Binding-site contacts:
Ligand atom O3P contacts residue GLY174 of chain 1.A at 3.9 Å.
Ligand atom C1 contacts residue G3P1 of chain 1.B at 0.5 Å.
Ligand atom O4P contacts residue ALA172 of chain 1.A at 3.4 Å (h-bond).
Ligand atom C3 contacts residue HIS96 of chain 1.A at 3.7 Å.
Ligand atom O2P contacts residue GLY236 of chain 1.A at 3.6 Å.
Ligand atom O2P contacts residue VAL234 of chain 1.A at 3.9 Å.
Ligand atom C3 contacts residue GLU168 of chain 1.A at 1.7 Å.
Ligand atom O3P contacts residue GLY236 of chain 1.A at 2.8 Å (h-bond).
Ligand atom O3P contacts residue GLY235 of chain 1.A at 3.5 Å.
Ligand atom C3 contacts residue LEU233 of chain 1.A at 3.4 Å (hydrophobic).
Ligand atom C2 contacts residue HIS96 of chain 1.A at 3.5 Å.
Ligand atom C1 contacts residue GLU168 of chain 1.A at 2.7 Å.
Ligand atom C1 contacts residue GLY235 of chain 1.A at 3.5 Å.
Ligand atom P contacts residue G3P1 of chain 1.B at 0.2 Å.
Ligand atom P contacts residue GLY235 of chain 1.A at 3.6 Å.
Ligand atom O4P contacts residue ILE173 of chain 1.A at 3.5 Å.
Ligand atom O2P contacts residue G3P1 of chain 1.B at 0.1 Å (h-bond).
Ligand atom O4P contacts residue G3P1 of chain 1.B at 0.3 Å (h-bond).
Ligand atom P contacts residue GLY236 of chain 1.A at 3.8 Å.
Ligand atom O1P contacts residue GLY235 of chain 1.A at 3.4 Å (h-bond).
Ligand atom O3 contacts residue G3P1 of chain 1.B at 1.1 Å.
Ligand atom C2 contacts residue GLU168 of chain 1.A at 1.9 Å.
Ligand atom O4P contacts residue GLY174 of chain 1.A at 2.8 Å (h-bond).
Ligand atom O2P contacts residue SER214 of chain 1.A at 3.6 Å (h-bond).
Ligand atom O3 contacts residue GLU168 of chain 1.A at 3.3 Å (salt-bridge).
Ligand atom C2 contacts residue G3P1 of chain 1.B at 0.6 Å.
Ligand atom O1P contacts residue G3P1 of chain 1.B at 0.3 Å (h-bond).
Ligand atom C3 contacts residue G3P1 of chain 1.B at 0.5 Å.
Ligand atom O2P contacts residue GLY235 of chain 1.A at 2.8 Å (h-bond).
Ligand atom O3P contacts residue G3P1 of chain 1.B at 0.2 Å (h-bond).
Ligand atom O3 contacts residue ASN12 of chain 1.A at 3.9 Å.
Ligand atom P contacts residue GLY174 of chain 1.A at 3.9 Å.
Ligand atom O4P contacts residue GLY213 of chain 1.A at 3.6 Å.
Ligand atom P contacts residue SER214 of chain 1.A at 3.7 Å.
Ligand atom C1 contacts residue GLY213 of chain 1.A at 3.9 Å.
Ligand atom C1 contacts residue LEU233 of chain 1.A at 3.8 Å (hydrophobic).
Ligand atom O3 contacts residue LYS14 of chain 1.A at 3.0 Å.
Ligand atom O3 contacts residue HIS96 of chain 1.A at 2.8 Å (h-bond).
Ligand atom O1P contacts residue LYS14 of chain 1.A at 3.4 Å (salt-bridge).
Ligand atom O4P contacts residue SER214 of chain 1.A at 2.8 Å (h-bond).

Sequence of chain 1.A:
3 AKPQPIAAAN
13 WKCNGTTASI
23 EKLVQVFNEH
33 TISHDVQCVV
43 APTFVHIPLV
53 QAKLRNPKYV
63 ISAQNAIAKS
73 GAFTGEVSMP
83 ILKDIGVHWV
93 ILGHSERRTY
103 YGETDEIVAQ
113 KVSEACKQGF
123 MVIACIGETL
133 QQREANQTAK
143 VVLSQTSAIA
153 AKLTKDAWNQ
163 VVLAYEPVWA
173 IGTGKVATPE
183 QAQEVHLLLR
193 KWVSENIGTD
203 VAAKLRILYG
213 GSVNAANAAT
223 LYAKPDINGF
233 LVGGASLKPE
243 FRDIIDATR

A protein and the small-molecule ligand that binds it are described below.
Small molecule (SMILES): O=P(O)(O)OC[C@@H](O)CO